Sequence of chain 1.B:
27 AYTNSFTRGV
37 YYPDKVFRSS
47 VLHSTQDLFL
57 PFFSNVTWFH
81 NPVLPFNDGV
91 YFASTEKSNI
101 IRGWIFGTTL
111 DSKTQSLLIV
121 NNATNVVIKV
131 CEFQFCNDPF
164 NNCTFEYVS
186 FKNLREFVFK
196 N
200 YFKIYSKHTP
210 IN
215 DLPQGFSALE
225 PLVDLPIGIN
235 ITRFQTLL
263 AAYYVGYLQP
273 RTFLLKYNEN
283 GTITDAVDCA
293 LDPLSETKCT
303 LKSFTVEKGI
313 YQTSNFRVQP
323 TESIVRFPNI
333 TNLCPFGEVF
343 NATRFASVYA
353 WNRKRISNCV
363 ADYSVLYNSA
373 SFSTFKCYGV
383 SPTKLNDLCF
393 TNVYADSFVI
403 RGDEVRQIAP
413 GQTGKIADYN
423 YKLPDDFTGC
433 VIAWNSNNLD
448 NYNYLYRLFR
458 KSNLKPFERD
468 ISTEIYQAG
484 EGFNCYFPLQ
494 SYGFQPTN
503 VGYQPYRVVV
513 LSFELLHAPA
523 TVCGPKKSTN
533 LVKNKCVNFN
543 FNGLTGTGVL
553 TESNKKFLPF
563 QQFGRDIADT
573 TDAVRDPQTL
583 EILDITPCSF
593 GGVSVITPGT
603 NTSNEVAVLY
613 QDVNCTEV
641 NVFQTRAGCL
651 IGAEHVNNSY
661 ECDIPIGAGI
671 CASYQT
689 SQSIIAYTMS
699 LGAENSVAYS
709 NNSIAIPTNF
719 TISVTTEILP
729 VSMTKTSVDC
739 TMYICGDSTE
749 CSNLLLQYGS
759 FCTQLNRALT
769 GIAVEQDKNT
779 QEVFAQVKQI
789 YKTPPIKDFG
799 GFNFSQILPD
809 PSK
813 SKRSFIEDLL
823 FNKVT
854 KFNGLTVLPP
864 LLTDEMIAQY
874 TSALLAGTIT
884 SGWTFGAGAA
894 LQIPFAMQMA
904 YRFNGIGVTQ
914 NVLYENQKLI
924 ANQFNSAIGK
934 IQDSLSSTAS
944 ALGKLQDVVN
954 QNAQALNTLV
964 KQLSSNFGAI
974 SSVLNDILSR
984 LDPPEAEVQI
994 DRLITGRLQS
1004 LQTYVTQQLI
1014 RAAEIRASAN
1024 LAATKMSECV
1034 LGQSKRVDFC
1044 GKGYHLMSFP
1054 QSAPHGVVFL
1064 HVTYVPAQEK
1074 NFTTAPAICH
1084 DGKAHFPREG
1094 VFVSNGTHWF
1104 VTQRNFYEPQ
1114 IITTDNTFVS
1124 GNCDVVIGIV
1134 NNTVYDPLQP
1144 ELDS

Binding-site contacts:
Ligand atom C2 contacts residue ASN717 of chain 1.B at 2.4 Å.
Ligand atom C4 contacts residue ASN717 of chain 1.B at 4.2 Å.
Ligand atom C1 contacts residue ASN717 of chain 1.B at 1.4 Å.
Ligand atom C5 contacts residue ASN717 of chain 1.B at 3.7 Å.
Ligand atom N2 contacts residue ASN717 of chain 1.B at 2.9 Å (h-bond).
Ligand atom C7 contacts residue ASN717 of chain 1.B at 3.9 Å.
Ligand atom O5 contacts residue ASN717 of chain 1.B at 2.4 Å (h-bond).
Ligand atom O7 contacts residue ASN717 of chain 1.B at 4.5 Å.
Ligand atom C3 contacts residue LEU922 of chain 1.B at 4.5 Å (hydrophobic).
Ligand atom C3 contacts residue ASN717 of chain 1.B at 3.8 Å.

The small molecule below binds the protein below.
Small molecule (SMILES): CC(=O)N[C@@H]1[C@@H](O)[C@H](O)[C@@H](CO)O[C@H]1O